The protein below binds the small molecule below.
Small molecule (SMILES): O=C(O)Cn1cnc2ccccc2c1=O

Binding-site contacts:
Ligand atom N1 contacts residue TYR90 of chain 1.B at 3.8 Å.
Ligand atom C7 contacts residue ASP95 of chain 1.B at 4.2 Å.
Ligand atom C3 contacts residue TYR90 of chain 1.B at 3.6 Å (hydrophobic).
Ligand atom C4 contacts residue TYR90 of chain 1.B at 4.0 Å (hydrophobic).
Ligand atom O1 contacts residue GLY51 of chain 1.B at 3.8 Å.
Ligand atom C3 contacts residue TYR54 of chain 1.B at 3.9 Å (hydrophobic).
Ligand atom O1 contacts residue VAL65 of chain 1.B at 3.8 Å.
Ligand atom C9 contacts residue TYR54 of chain 1.B at 4.2 Å (hydrophobic).
Ligand atom C7 contacts residue ARG52 of chain 1.B at 4.0 Å.
Ligand atom C1 contacts residue ARG52 of chain 1.B at 3.6 Å.
Ligand atom N contacts residue TYR90 of chain 1.B at 3.4 Å.
Ligand atom O contacts residue GLY51 of chain 1.B at 3.4 Å.
Ligand atom O1 contacts residue TYR92 of chain 1.B at 2.6 Å (h-bond).
Ligand atom C contacts residue TYR92 of chain 1.B at 3.3 Å (hydrophobic).
Ligand atom C9 contacts residue TYR90 of chain 1.B at 3.3 Å (hydrophobic).
Ligand atom C7 contacts residue TYR90 of chain 1.B at 3.4 Å (hydrophobic).
Ligand atom C1 contacts residue TYR92 of chain 1.B at 3.4 Å (hydrophobic).
Ligand atom O2 contacts residue TYR90 of chain 1.B at 3.3 Å.
Ligand atom C8 contacts residue TYR90 of chain 1.B at 3.4 Å (hydrophobic).
Ligand atom C9 contacts residue ARG52 of chain 1.B at 3.9 Å.
Ligand atom C6 contacts residue TYR90 of chain 1.B at 3.9 Å (hydrophobic).
Ligand atom C4 contacts residue MET97 of chain 1.B at 4.2 Å (hydrophobic).
Ligand atom O2 contacts residue ARG52 of chain 1.B at 2.9 Å (salt-bridge).
Ligand atom C4 contacts residue TYR54 of chain 1.B at 4.1 Å (hydrophobic).
Ligand atom C2 contacts residue TYR90 of chain 1.B at 3.6 Å (hydrophobic).
Ligand atom O1 contacts residue ALA64 of chain 1.B at 3.7 Å.
Ligand atom C6 contacts residue ASP95 of chain 1.B at 4.0 Å.
Ligand atom C2 contacts residue TRP40 of chain 1.B at 3.4 Å (hydrophobic).
Ligand atom N1 contacts residue TRP40 of chain 1.B at 3.8 Å.
Ligand atom C5 contacts residue TYR90 of chain 1.B at 4.1 Å (hydrophobic).
Ligand atom C7 contacts residue TYR54 of chain 1.B at 3.4 Å (hydrophobic).
Ligand atom O1 contacts residue ARG52 of chain 1.B at 3.7 Å.
Ligand atom C6 contacts residue TYR54 of chain 1.B at 3.7 Å (hydrophobic).
Ligand atom C contacts residue TYR90 of chain 1.B at 3.6 Å (hydrophobic).
Ligand atom O contacts residue ARG52 of chain 1.B at 2.8 Å (salt-bridge).
Ligand atom C8 contacts residue TYR54 of chain 1.B at 3.6 Å (hydrophobic).
Ligand atom C1 contacts residue GLY51 of chain 1.B at 3.8 Å.
Ligand atom C5 contacts residue TYR54 of chain 1.B at 4.0 Å (hydrophobic).
Ligand atom N1 contacts residue MET97 of chain 1.B at 3.9 Å.
Ligand atom O2 contacts residue TYR92 of chain 1.B at 3.9 Å.

Sequence of chain 1.B:
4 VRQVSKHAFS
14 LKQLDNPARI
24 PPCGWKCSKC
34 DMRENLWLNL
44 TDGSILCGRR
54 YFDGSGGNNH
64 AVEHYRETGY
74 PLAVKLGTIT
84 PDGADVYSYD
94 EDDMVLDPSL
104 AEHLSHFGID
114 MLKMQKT